The small molecule below binds the protein below.
Small molecule (SMILES): CC(=O)N[C@H]1[C@@H](O[C@@H](CC(=O)O)C(=O)O)O[C@H](CO)[C@@H](O)[C@@H]1O

Sequence of chain 1.A:
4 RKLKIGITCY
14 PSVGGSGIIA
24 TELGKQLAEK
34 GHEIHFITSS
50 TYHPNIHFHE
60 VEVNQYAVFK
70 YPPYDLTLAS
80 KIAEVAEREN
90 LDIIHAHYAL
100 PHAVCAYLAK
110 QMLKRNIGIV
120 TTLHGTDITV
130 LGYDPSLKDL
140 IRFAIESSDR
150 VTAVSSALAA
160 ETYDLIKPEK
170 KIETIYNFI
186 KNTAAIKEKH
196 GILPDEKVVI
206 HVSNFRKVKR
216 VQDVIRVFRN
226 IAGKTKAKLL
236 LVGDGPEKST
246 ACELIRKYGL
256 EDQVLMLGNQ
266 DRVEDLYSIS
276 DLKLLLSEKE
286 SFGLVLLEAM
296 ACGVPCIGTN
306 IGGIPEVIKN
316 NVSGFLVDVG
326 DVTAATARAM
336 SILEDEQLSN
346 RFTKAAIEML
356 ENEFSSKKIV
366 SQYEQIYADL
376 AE

Binding-site contacts:
Ligand atom O14 contacts residue GLY17 of chain 1.A at 3.8 Å.
Ligand atom O14 contacts residue SER19 of chain 1.A at 3.0 Å (h-bond).
Ligand atom C2 contacts residue HIS123 of chain 1.A at 3.6 Å.
Ligand atom C3 contacts residue GLU285 of chain 1.A at 3.4 Å.
Ligand atom O13 contacts residue TYR97 of chain 1.A at 2.7 Å (h-bond).
Ligand atom O13 contacts residue SER19 of chain 1.A at 2.7 Å (h-bond).
Ligand atom C6 contacts residue PO41 of chain 1.D at 3.9 Å.
Ligand atom C10 contacts residue SER19 of chain 1.A at 3.6 Å.
Ligand atom C8 contacts residue LYS284 of chain 1.A at 3.5 Å.
Ligand atom C1 contacts residue HIS123 of chain 1.A at 3.4 Å.
Ligand atom C4 contacts residue PO41 of chain 1.D at 3.1 Å.
Ligand atom O6 contacts residue VAL153 of chain 1.A at 3.6 Å.
Ligand atom C6 contacts residue ASN176 of chain 1.A at 3.5 Å.
Ligand atom O7 contacts residue SER286 of chain 1.A at 3.0 Å (h-bond).
Ligand atom O6 contacts residue ASN176 of chain 1.A at 2.9 Å (h-bond).
Ligand atom O3 contacts residue GLU285 of chain 1.A at 2.7 Å (salt-bridge).
Ligand atom C6 contacts residue HIS123 of chain 1.A at 3.5 Å.
Ligand atom C4 contacts residue PHE287 of chain 1.A at 3.9 Å (hydrophobic).
Ligand atom O7 contacts residue GLU285 of chain 1.A at 3.8 Å.
Ligand atom O3 contacts residue GLY288 of chain 1.A at 3.1 Å (h-bond).
Ligand atom N2 contacts residue GLU285 of chain 1.A at 3.7 Å.
Ligand atom O5 contacts residue HIS123 of chain 1.A at 3.3 Å (h-bond).
Ligand atom C4 contacts residue GLY288 of chain 1.A at 3.9 Å.
Ligand atom C12 contacts residue ASN209 of chain 1.A at 3.7 Å.
Ligand atom O4 contacts residue LEU289 of chain 1.A at 3.3 Å (h-bond).
Ligand atom C6 contacts residue SER19 of chain 1.A at 3.7 Å.
Ligand atom O3 contacts residue SER286 of chain 1.A at 3.2 Å (h-bond).
Ligand atom C6 contacts residue GLY18 of chain 1.A at 3.9 Å.
Ligand atom C5 contacts residue PO41 of chain 1.D at 3.3 Å.
Ligand atom C10 contacts residue TYR97 of chain 1.A at 3.8 Å (hydrophobic).
Ligand atom O3 contacts residue PHE287 of chain 1.A at 2.9 Å (h-bond).
Ligand atom O4 contacts residue PO41 of chain 1.D at 2.4 Å (h-bond).
Ligand atom O14 contacts residue GLY18 of chain 1.A at 3.0 Å (h-bond).
Ligand atom C2 contacts residue SER286 of chain 1.A at 3.9 Å.
Ligand atom C3 contacts residue PO41 of chain 1.D at 3.4 Å.
Ligand atom O4 contacts residue PHE287 of chain 1.A at 3.6 Å.
Ligand atom O15 contacts residue ASN209 of chain 1.A at 3.0 Å (h-bond).
Ligand atom O6 contacts residue HIS123 of chain 1.A at 2.9 Å (h-bond).
Ligand atom C7 contacts residue SER286 of chain 1.A at 3.7 Å.
Ligand atom O4 contacts residue GLY288 of chain 1.A at 3.0 Å (h-bond).